Sequence of chain 1.B:
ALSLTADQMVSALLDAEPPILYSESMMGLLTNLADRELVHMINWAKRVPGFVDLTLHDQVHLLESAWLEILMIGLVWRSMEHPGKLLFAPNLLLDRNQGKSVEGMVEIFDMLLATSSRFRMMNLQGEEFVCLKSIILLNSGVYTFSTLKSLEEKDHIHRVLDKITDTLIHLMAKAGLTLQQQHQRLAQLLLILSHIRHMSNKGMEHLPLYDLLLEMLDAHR

Binding-site contacts:
Ligand atom C35 contacts residue ALA51 of chain 1.B at 3.8 Å (hydrophobic).
Ligand atom C20 contacts residue LEU85 of chain 1.B at 3.8 Å (hydrophobic).
Ligand atom C33 contacts residue PHE105 of chain 1.B at 3.9 Å (hydrophobic).
Ligand atom O42 contacts residue LEU88 of chain 1.B at 3.8 Å.
Ligand atom C45 contacts residue MET122 of chain 1.B at 3.5 Å (hydrophobic).
Ligand atom C40 contacts residue LEU88 of chain 1.B at 3.8 Å (hydrophobic).
Ligand atom C4 contacts residue ASP52 of chain 1.B at 3.8 Å.
Ligand atom N1 contacts residue ASP52 of chain 1.B at 3.2 Å (salt-bridge).
Ligand atom C47 contacts residue MET122 of chain 1.B at 3.8 Å (hydrophobic).
Ligand atom C14 contacts residue ALA51 of chain 1.B at 3.8 Å (hydrophobic).
Ligand atom C15 contacts residue LEU226 of chain 1.B at 3.8 Å (hydrophobic).
Ligand atom C22 contacts residue TRP84 of chain 1.B at 3.8 Å (hydrophobic).
Ligand atom O42 contacts residue GLU54 of chain 1.B at 2.8 Å (salt-bridge).
Ligand atom N7 contacts residue LEU226 of chain 1.B at 3.6 Å.
Ligand atom C4 contacts residue ALA51 of chain 1.B at 3.9 Å (hydrophobic).
Ligand atom C14 contacts residue LEU226 of chain 1.B at 3.6 Å (hydrophobic).
Ligand atom C4 contacts residue TRP84 of chain 1.B at 3.6 Å (hydrophobic).
Ligand atom C22 contacts residue ALA51 of chain 1.B at 3.6 Å (hydrophobic).
Ligand atom C2 contacts residue ASP52 of chain 1.B at 3.8 Å.
Ligand atom C22 contacts residue LEU226 of chain 1.B at 3.8 Å (hydrophobic).
Ligand atom C39 contacts residue GLU54 of chain 1.B at 3.4 Å.
Ligand atom C35 contacts residue LEU47 of chain 1.B at 3.7 Å (hydrophobic).
Ligand atom C37 contacts residue ALA51 of chain 1.B at 3.9 Å (hydrophobic).
Ligand atom C61 contacts residue ASP52 of chain 1.B at 3.8 Å.
Ligand atom C34 contacts residue PHE105 of chain 1.B at 4.0 Å (hydrophobic).
Ligand atom C8 contacts residue THR48 of chain 1.B at 3.8 Å.
Ligand atom C37 contacts residue GLU54 of chain 1.B at 3.2 Å.
Ligand atom O42 contacts residue ARG95 of chain 1.B at 3.0 Å (salt-bridge).
Ligand atom C51 contacts residue GLY222 of chain 1.B at 3.6 Å.
Ligand atom C55 contacts residue ASP52 of chain 1.B at 3.6 Å.
Ligand atom C49 contacts residue HIS225 of chain 1.B at 3.5 Å.
Ligand atom C55 contacts residue TRP84 of chain 1.B at 3.7 Å (hydrophobic).
Ligand atom C47 contacts residue MET44 of chain 1.B at 4.0 Å (hydrophobic).
Ligand atom C11 contacts residue ASP52 of chain 1.B at 4.0 Å.
Ligand atom C2 contacts residue TRP84 of chain 1.B at 3.5 Å (hydrophobic).
Ligand atom C58 contacts residue LEU237 of chain 1.B at 3.7 Å (hydrophobic).
Ligand atom C58 contacts residue LEU55 of chain 1.B at 3.9 Å (hydrophobic).
Ligand atom C20 contacts residue ALA51 of chain 1.B at 3.9 Å (hydrophobic).
Ligand atom C51 contacts residue LEU226 of chain 1.B at 3.8 Å (hydrophobic).
Ligand atom C15 contacts residue THR48 of chain 1.B at 3.6 Å.

A protein and the small-molecule ligand that binds it are described below.
Small molecule (SMILES): Oc1ccc2c(c1)CCN(c1ccccc1)[C@@H]2c1ccc(N2CCN3CCCC[C@H]3C2)cc1